Sequence of chain 1.B:
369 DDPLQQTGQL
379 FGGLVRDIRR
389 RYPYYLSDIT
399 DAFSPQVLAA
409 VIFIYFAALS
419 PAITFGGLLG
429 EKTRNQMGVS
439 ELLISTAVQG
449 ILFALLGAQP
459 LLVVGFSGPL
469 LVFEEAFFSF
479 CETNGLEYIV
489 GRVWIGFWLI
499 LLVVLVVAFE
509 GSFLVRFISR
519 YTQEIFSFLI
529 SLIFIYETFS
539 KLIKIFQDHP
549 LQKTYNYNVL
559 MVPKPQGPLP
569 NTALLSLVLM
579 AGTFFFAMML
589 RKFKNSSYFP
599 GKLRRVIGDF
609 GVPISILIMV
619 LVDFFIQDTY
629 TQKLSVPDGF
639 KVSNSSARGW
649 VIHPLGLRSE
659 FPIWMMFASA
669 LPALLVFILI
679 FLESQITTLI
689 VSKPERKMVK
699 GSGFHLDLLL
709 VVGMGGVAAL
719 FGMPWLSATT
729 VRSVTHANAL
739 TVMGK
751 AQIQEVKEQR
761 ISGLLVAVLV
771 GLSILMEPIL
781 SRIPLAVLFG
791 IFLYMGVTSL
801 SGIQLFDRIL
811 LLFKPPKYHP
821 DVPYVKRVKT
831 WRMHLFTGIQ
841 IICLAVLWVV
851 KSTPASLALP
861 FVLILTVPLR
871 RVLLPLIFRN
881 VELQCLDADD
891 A

This protein binds this small molecule.
Small molecule (SMILES): CC(C)CCC[C@@H](C)[C@H]1CC[C@H]2[C@@H]3CC=C4C[C@@H](O)CC[C@]4(C)[C@H]3CC[C@]12C

Binding-site contacts:
Ligand atom C27 contacts residue LEU615 of chain 1.B at 3.7 Å (hydrophobic).
Ligand atom C16 contacts residue LEU615 of chain 1.B at 4.5 Å (hydrophobic).
Ligand atom C21 contacts residue ILE410 of chain 1.B at 3.8 Å (hydrophobic).
Ligand atom C5 contacts residue VAL604 of chain 1.B at 4.5 Å (hydrophobic).
Ligand atom C7 contacts residue PHE608 of chain 1.B at 4.0 Å (hydrophobic).
Ligand atom C26 contacts residue ILE614 of chain 1.B at 3.7 Å (hydrophobic).
Ligand atom C26 contacts residue LEU615 of chain 1.B at 4.3 Å (hydrophobic).
Ligand atom C20 contacts residue ILE410 of chain 1.B at 4.0 Å (hydrophobic).
Ligand atom C1 contacts residue PHE608 of chain 1.B at 4.5 Å (hydrophobic).
Ligand atom C12 contacts residue ILE410 of chain 1.B at 4.3 Å (hydrophobic).
Ligand atom C27 contacts residue PRO611 of chain 1.B at 4.5 Å (hydrophobic).
Ligand atom C3 contacts residue VAL604 of chain 1.B at 3.8 Å (hydrophobic).
Ligand atom C24 contacts residue PHE414 of chain 1.B at 4.3 Å (hydrophobic).
Ligand atom C6 contacts residue PHE608 of chain 1.B at 4.2 Å (hydrophobic).
Ligand atom C15 contacts residue PHE608 of chain 1.B at 4.4 Å (hydrophobic).
Ligand atom O1 contacts residue VAL604 of chain 1.B at 3.9 Å.
Ligand atom C23 contacts residue ILE410 of chain 1.B at 4.3 Å (hydrophobic).
Ligand atom C6 contacts residue VAL604 of chain 1.B at 4.4 Å (hydrophobic).
Ligand atom C16 contacts residue PRO611 of chain 1.B at 4.0 Å (hydrophobic).
Ligand atom C26 contacts residue PHE414 of chain 1.B at 4.5 Å (hydrophobic).
Ligand atom C22 contacts residue ILE410 of chain 1.B at 3.9 Å (hydrophobic).
Ligand atom C11 contacts residue LEU406 of chain 1.B at 4.4 Å (hydrophobic).
Ligand atom C14 contacts residue PHE608 of chain 1.B at 3.9 Å (hydrophobic).
Ligand atom C12 contacts residue PHE608 of chain 1.B at 4.2 Å (hydrophobic).
Ligand atom C17 contacts residue ILE410 of chain 1.B at 3.8 Å (hydrophobic).
Ligand atom C9 contacts residue PHE608 of chain 1.B at 4.1 Å (hydrophobic).
Ligand atom C24 contacts residue ILE410 of chain 1.B at 4.3 Å (hydrophobic).
Ligand atom C8 contacts residue PHE608 of chain 1.B at 4.4 Å (hydrophobic).
Ligand atom C4 contacts residue VAL604 of chain 1.B at 3.7 Å (hydrophobic).
Ligand atom C12 contacts residue LEU406 of chain 1.B at 4.5 Å (hydrophobic).